Sequence of chain 1.B:
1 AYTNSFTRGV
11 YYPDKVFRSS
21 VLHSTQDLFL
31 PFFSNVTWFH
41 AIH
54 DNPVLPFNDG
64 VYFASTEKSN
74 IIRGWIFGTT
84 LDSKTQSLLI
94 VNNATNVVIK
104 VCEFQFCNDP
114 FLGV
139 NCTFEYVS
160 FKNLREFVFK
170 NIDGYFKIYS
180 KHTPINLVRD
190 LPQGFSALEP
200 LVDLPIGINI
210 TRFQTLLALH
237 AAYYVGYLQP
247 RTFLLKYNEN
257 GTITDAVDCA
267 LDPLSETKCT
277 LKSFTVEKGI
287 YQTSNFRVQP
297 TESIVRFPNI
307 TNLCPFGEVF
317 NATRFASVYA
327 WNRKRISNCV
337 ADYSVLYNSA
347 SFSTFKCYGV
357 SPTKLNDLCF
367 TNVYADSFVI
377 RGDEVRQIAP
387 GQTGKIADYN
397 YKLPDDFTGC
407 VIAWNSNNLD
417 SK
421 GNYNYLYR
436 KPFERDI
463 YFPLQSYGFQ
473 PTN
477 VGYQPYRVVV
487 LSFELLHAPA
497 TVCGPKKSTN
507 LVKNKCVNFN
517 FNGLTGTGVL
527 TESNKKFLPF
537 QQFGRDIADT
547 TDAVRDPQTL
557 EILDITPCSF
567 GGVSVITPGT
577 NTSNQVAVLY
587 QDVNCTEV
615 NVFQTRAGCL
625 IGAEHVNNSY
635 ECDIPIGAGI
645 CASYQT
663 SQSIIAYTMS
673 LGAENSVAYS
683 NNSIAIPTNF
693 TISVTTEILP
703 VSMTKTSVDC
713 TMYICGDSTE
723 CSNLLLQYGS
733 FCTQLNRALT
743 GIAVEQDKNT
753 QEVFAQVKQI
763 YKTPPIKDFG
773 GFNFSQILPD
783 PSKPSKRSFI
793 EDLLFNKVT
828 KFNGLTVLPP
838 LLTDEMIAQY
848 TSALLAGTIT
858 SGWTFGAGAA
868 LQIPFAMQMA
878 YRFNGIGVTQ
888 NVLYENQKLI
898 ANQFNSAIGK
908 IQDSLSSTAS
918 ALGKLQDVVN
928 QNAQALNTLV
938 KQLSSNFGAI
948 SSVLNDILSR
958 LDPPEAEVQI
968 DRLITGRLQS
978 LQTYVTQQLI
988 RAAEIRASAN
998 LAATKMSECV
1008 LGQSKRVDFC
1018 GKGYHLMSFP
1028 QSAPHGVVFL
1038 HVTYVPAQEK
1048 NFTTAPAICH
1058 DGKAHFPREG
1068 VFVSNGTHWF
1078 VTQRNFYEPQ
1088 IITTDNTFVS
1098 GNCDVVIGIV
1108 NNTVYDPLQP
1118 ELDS

This small molecule binds to this protein.
Small molecule (SMILES): CC(=O)N[C@@H]1[C@@H](O)[C@H](O)[C@@H](CO)O[C@H]1O

Binding-site contacts:
Ligand atom C2 contacts residue ASN96 of chain 1.B at 2.5 Å.
Ligand atom C3 contacts residue ASN96 of chain 1.B at 3.8 Å.
Ligand atom C1 contacts residue ASN96 of chain 1.B at 1.5 Å.
Ligand atom C7 contacts residue ASN99 of chain 1.B at 4.0 Å.
Ligand atom C8 contacts residue ASN96 of chain 1.B at 3.5 Å.
Ligand atom C4 contacts residue ASN96 of chain 1.B at 4.3 Å.
Ligand atom O6 contacts residue LYS103 of chain 1.B at 3.6 Å.
Ligand atom O7 contacts residue ASN99 of chain 1.B at 3.6 Å (h-bond).
Ligand atom C5 contacts residue ASN96 of chain 1.B at 3.8 Å.
Ligand atom O6 contacts residue VAL101 of chain 1.B at 4.0 Å.
Ligand atom C7 contacts residue ASN96 of chain 1.B at 4.0 Å.
Ligand atom C8 contacts residue ASN99 of chain 1.B at 4.2 Å.
Ligand atom C8 contacts residue ALA97 of chain 1.B at 3.9 Å (hydrophobic).
Ligand atom O5 contacts residue VAL101 of chain 1.B at 4.5 Å.
Ligand atom N2 contacts residue ASN96 of chain 1.B at 2.8 Å (h-bond).
Ligand atom C1 contacts residue VAL101 of chain 1.B at 4.5 Å (hydrophobic).
Ligand atom O5 contacts residue ASN96 of chain 1.B at 2.5 Å (h-bond).